Sequence of chain 1.J:
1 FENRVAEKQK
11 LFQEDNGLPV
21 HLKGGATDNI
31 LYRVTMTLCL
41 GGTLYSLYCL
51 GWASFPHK

Binding-site contacts:
Ligand atom O26 contacts residue PHE225 of chain 1.C at 4.1 Å.
Ligand atom O26 contacts residue PHE1 of chain 1.J at 3.9 Å.
Ligand atom C7 contacts residue GLN161 of chain 1.C at 4.0 Å.
Ligand atom C19 contacts residue PHE164 of chain 1.C at 3.6 Å (hydrophobic).
Ligand atom C16 contacts residue LEU160 of chain 1.C at 4.4 Å (hydrophobic).
Ligand atom C18 contacts residue LEU160 of chain 1.C at 4.3 Å (hydrophobic).
Ligand atom C6 contacts residue PHE164 of chain 1.C at 3.9 Å (hydrophobic).
Ligand atom C6 contacts residue GLN161 of chain 1.C at 4.2 Å.
Ligand atom O25 contacts residue PHE1 of chain 1.J at 3.2 Å (h-bond).
Ligand atom C19 contacts residue PHE219 of chain 1.C at 4.1 Å (hydrophobic).
Ligand atom O25 contacts residue ARG156 of chain 1.C at 3.3 Å (salt-bridge).
Ligand atom C15 contacts residue LYS157 of chain 1.C at 4.4 Å.
Ligand atom C4 contacts residue PHE164 of chain 1.C at 3.6 Å (hydrophobic).
Ligand atom C24 contacts residue ARG156 of chain 1.C at 3.3 Å.
Ligand atom C24 contacts residue PHE1 of chain 1.J at 4.0 Å (hydrophobic).
Ligand atom C23 contacts residue ARG156 of chain 1.C at 3.9 Å.
Ligand atom O7 contacts residue GLN161 of chain 1.C at 3.8 Å.
Ligand atom C3 contacts residue PHE164 of chain 1.C at 4.2 Å (hydrophobic).
Ligand atom C18 contacts residue LEU223 of chain 1.C at 3.6 Å (hydrophobic).
Ligand atom C21 contacts residue PHE1 of chain 1.J at 4.4 Å (hydrophobic).
Ligand atom C7 contacts residue LEU160 of chain 1.C at 4.3 Å (hydrophobic).
Ligand atom C15 contacts residue LEU160 of chain 1.C at 4.4 Å (hydrophobic).
Ligand atom O26 contacts residue ARG156 of chain 1.C at 2.8 Å (salt-bridge).
Ligand atom C5 contacts residue PHE164 of chain 1.C at 3.7 Å (hydrophobic).
Ligand atom C10 contacts residue PHE164 of chain 1.C at 4.4 Å (hydrophobic).

The small molecule below binds the protein below.
Small molecule (SMILES): C[C@H](CCC(=O)O)[C@H]1CC[C@H]2[C@@H]3[C@H](O)C[C@@H]4C[C@H](O)CC[C@]4(C)[C@H]3C[C@H](O)[C@]12C

Sequence of chain 1.C:
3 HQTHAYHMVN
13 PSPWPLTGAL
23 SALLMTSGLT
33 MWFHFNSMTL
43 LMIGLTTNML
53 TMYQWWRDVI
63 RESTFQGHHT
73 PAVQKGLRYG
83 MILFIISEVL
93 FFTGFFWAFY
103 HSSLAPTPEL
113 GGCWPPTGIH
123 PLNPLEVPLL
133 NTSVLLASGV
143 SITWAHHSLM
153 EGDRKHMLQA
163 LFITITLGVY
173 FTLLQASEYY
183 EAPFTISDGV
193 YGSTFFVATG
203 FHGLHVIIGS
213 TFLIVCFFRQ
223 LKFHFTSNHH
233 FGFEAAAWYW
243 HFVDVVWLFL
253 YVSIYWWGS